Sequence of chain 3.D:
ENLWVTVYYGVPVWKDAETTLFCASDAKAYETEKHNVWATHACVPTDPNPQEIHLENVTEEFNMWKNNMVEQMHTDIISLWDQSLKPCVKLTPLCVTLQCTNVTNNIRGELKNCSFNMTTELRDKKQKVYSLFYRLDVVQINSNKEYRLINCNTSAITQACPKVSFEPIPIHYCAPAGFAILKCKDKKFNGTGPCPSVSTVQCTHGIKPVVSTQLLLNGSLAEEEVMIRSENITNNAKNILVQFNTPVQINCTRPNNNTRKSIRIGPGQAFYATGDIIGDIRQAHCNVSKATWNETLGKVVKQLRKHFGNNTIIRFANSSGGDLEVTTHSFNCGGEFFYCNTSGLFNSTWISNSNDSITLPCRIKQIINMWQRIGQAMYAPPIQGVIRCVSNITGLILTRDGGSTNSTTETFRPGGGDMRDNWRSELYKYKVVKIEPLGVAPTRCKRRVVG

The small molecule below binds the protein below.
Small molecule (SMILES): CC(=O)N[C@H]1[C@H](O[C@H]2[C@H](O)[C@@H](NC(C)=O)CO[C@@H]2CO)O[C@H](CO)[C@@H](O[C@@H]2O[C@H](CO[C@H]3O[C@H](CO[C@H]4O[C@H](CO)[C@@H](O)[C@H](O)[C@@H]4O)[C@@H](O)[C@H](O[C@H]4O[C@H](CO[C@H]5O[C@H](CO)[C@@H](O)[C@H](O)[C@@H]5O)[C@@H](O)[C@H](O)[C@@H]4O)[C@@H]3O)[C@@H](O)[C@H](O)[C@@H]2O)[C@@H]1O

Binding-site contacts:
Ligand atom O7 contacts residue ASP290 of chain 3.D at 2.7 Å (salt-bridge).
Ligand atom C3 contacts residue ASN118 of chain 3.D at 3.7 Å.
Ligand atom C5 contacts residue ASN118 of chain 3.D at 3.6 Å.
Ligand atom C2 contacts residue ASN118 of chain 3.D at 2.4 Å.
Ligand atom N2 contacts residue ASN118 of chain 3.D at 2.8 Å (h-bond).
Ligand atom C1 contacts residue TYR135 of chain 3.D at 3.8 Å (hydrophobic).
Ligand atom C5 contacts residue TYR135 of chain 3.D at 4.3 Å (hydrophobic).
Ligand atom C7 contacts residue ASN118 of chain 3.D at 4.1 Å.
Ligand atom C7 contacts residue ASP290 of chain 3.D at 3.5 Å.
Ligand atom C4 contacts residue ASN118 of chain 3.D at 4.2 Å.
Ligand atom O5 contacts residue ASN118 of chain 3.D at 2.3 Å (h-bond).
Ligand atom C1 contacts residue ASN118 of chain 3.D at 1.4 Å.
Ligand atom C8 contacts residue ASP290 of chain 3.D at 3.8 Å.
Ligand atom O5 contacts residue TYR135 of chain 3.D at 4.4 Å.